A small-molecule ligand and the protein it binds are described below.
Small molecule (SMILES): CC(=O)N[C@@H]1[C@@H](O)[C@H](O)[C@@H](CO)O[C@H]1O

Binding-site contacts:
Ligand atom N2 contacts residue VAL50 of chain 1.I at 3.9 Å.
Ligand atom O7 contacts residue VAL36 of chain 1.I at 3.2 Å.
Ligand atom C3 contacts residue LYS37 of chain 1.I at 4.2 Å.
Ligand atom C7 contacts residue VAL36 of chain 1.I at 4.3 Å (hydrophobic).
Ligand atom O3 contacts residue LYS37 of chain 1.I at 3.1 Å (salt-bridge).
Ligand atom C1 contacts residue VAL49 of chain 1.I at 3.9 Å (hydrophobic).
Ligand atom O1 contacts residue VAL50 of chain 1.I at 4.2 Å.
Ligand atom C7 contacts residue VAL50 of chain 1.I at 4.3 Å (hydrophobic).
Ligand atom O1 contacts residue VAL49 of chain 1.I at 4.4 Å.
Ligand atom C8 contacts residue TRP30 of chain 1.I at 3.7 Å (hydrophobic).
Ligand atom C1 contacts residue VAL50 of chain 1.I at 4.5 Å (hydrophobic).
Ligand atom O3 contacts residue VAL49 of chain 1.I at 3.8 Å.
Ligand atom C4 contacts residue LYS37 of chain 1.I at 4.2 Å.
Ligand atom C8 contacts residue VAL50 of chain 1.I at 3.8 Å (hydrophobic).
Ligand atom C8 contacts residue VAL36 of chain 1.I at 4.1 Å (hydrophobic).
Ligand atom N2 contacts residue VAL49 of chain 1.I at 2.9 Å (h-bond).
Ligand atom C2 contacts residue VAL49 of chain 1.I at 3.6 Å (hydrophobic).
Ligand atom C7 contacts residue VAL49 of chain 1.I at 3.8 Å (hydrophobic).
Ligand atom C8 contacts residue LYS37 of chain 1.I at 3.2 Å.
Ligand atom C3 contacts residue VAL49 of chain 1.I at 3.5 Å (hydrophobic).
Ligand atom O7 contacts residue LYS37 of chain 1.I at 2.5 Å (salt-bridge).
Ligand atom N2 contacts residue LYS37 of chain 1.I at 4.3 Å.
Ligand atom C8 contacts residue VAL49 of chain 1.I at 3.8 Å (hydrophobic).
Ligand atom O4 contacts residue LYS37 of chain 1.I at 3.6 Å (salt-bridge).
Ligand atom C7 contacts residue LYS37 of chain 1.I at 3.5 Å.

Sequence of chain 1.I:
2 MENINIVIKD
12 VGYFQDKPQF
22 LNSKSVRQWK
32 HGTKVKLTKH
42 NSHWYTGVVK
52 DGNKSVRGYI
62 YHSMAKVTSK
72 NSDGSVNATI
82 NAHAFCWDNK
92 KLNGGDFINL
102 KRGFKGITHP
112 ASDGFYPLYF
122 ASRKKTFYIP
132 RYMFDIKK